Sequence of chain 1.A:
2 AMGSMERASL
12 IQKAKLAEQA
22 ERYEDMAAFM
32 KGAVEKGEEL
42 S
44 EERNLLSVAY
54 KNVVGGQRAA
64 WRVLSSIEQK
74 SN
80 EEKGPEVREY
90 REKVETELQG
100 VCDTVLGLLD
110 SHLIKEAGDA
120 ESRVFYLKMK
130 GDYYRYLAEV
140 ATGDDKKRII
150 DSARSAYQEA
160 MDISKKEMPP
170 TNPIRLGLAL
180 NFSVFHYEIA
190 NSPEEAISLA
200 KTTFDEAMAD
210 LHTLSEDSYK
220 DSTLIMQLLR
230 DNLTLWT

This protein binds this small molecule.
Small molecule (SMILES): CC[C@H](C)[C@H](NC(=O)[C@H](COP(=O)(O)O)NC(=O)CNC(=O)[C@H](C)N)C(=O)N1CCC[C@H]1C(=O)NCC(=O)N[C@@H](CCCN=C(N)N)C(=O)N[C@@H](C)C(=O)N[C@H](C=O)CO

Binding-site contacts:
Ligand atom O contacts residue GLU187 of chain 1.A at 3.2 Å (salt-bridge).
Ligand atom O contacts residue VAL183 of chain 1.A at 3.6 Å.
Ligand atom NH1 contacts residue GLU19 of chain 1.A at 3.1 Å (salt-bridge).
Ligand atom O3P contacts residue ARG134 of chain 1.A at 2.9 Å (salt-bridge).
Ligand atom O1P contacts residue ARG61 of chain 1.A at 2.9 Å (salt-bridge).
Ligand atom CA contacts residue ASN180 of chain 1.A at 3.3 Å.
Ligand atom N contacts residue TRP235 of chain 1.A at 3.7 Å.
Ligand atom O1P contacts residue ARG134 of chain 1.A at 2.8 Å (salt-bridge).
Ligand atom O3P contacts residue LYS54 of chain 1.A at 3.6 Å.
Ligand atom O contacts residue GLU22 of chain 1.A at 3.5 Å.
Ligand atom N contacts residue ASN180 of chain 1.A at 2.9 Å (h-bond).
Ligand atom CG1 contacts residue LEU179 of chain 1.A at 3.6 Å (hydrophobic).
Ligand atom O2P contacts residue ARG61 of chain 1.A at 3.0 Å (salt-bridge).
Ligand atom O2P contacts residue LYS54 of chain 1.A at 2.7 Å (salt-bridge).
Ligand atom CB contacts residue ASN231 of chain 1.A at 2.9 Å.
Ligand atom CB contacts residue TZW1 of chain 1.C at 3.6 Å.
Ligand atom C contacts residue LEU179 of chain 1.A at 3.8 Å (hydrophobic).
Ligand atom O contacts residue LYS54 of chain 1.A at 3.5 Å.
Ligand atom O contacts residue GLU19 of chain 1.A at 2.8 Å (salt-bridge).
Ligand atom N contacts residue GLU187 of chain 1.A at 2.6 Å (salt-bridge).
Ligand atom CA contacts residue GLU187 of chain 1.A at 3.5 Å.
Ligand atom P contacts residue ARG61 of chain 1.A at 3.7 Å.
Ligand atom O contacts residue ASN231 of chain 1.A at 2.9 Å (h-bond).
Ligand atom N contacts residue TZW1 of chain 1.C at 3.0 Å (h-bond).
Ligand atom NH1 contacts residue LEU48 of chain 1.A at 3.4 Å.
Ligand atom N contacts residue ASN231 of chain 1.A at 3.0 Å (h-bond).
Ligand atom CB contacts residue LEU234 of chain 1.A at 3.5 Å (hydrophobic).
Ligand atom CG contacts residue GLU19 of chain 1.A at 3.7 Å.
Ligand atom C contacts residue GLU187 of chain 1.A at 3.7 Å.
Ligand atom OG contacts residue GLU19 of chain 1.A at 3.7 Å.
Ligand atom CB contacts residue GLU19 of chain 1.A at 3.5 Å.
Ligand atom O3P contacts residue TYR135 of chain 1.A at 2.6 Å (h-bond).
Ligand atom CB contacts residue ASN180 of chain 1.A at 3.2 Å.
Ligand atom C contacts residue ASN180 of chain 1.A at 3.6 Å.
Ligand atom CB contacts residue TRP235 of chain 1.A at 3.6 Å (hydrophobic).
Ligand atom CG1 contacts residue GLY176 of chain 1.A at 3.7 Å.
Ligand atom CA contacts residue TZW1 of chain 1.C at 3.7 Å.
Ligand atom N contacts residue LEU179 of chain 1.A at 3.5 Å.
Ligand atom NE contacts residue GLU19 of chain 1.A at 2.9 Å (salt-bridge).
Ligand atom CG2 contacts residue TZW1 of chain 1.C at 3.7 Å.